A small-molecule ligand and the protein it binds are described below.
Small molecule (SMILES): OC[C@H]1O[C@H](O)[C@@H](O)[C@@H](O)[C@@H]1O

Binding-site contacts:
Ligand atom O2 contacts residue SER92 of chain 1.A at 3.2 Å.
Ligand atom O5 contacts residue TRP93 of chain 1.A at 2.1 Å.
Ligand atom O5 contacts residue ARG118 of chain 1.A at 3.4 Å (salt-bridge).
Ligand atom O2 contacts residue TRP93 of chain 1.A at 3.3 Å (h-bond).
Ligand atom C1 contacts residue ARG118 of chain 1.A at 4.3 Å.
Ligand atom C5 contacts residue TRP93 of chain 1.A at 3.5 Å (hydrophobic).
Ligand atom O6 contacts residue ARG118 of chain 1.A at 3.0 Å (salt-bridge).
Ligand atom C6 contacts residue ARG118 of chain 1.A at 3.7 Å.
Ligand atom C5 contacts residue ARG118 of chain 1.A at 4.2 Å.
Ligand atom O2 contacts residue ASP91 of chain 1.A at 3.9 Å.
Ligand atom O3 contacts residue TRP93 of chain 1.A at 4.5 Å.
Ligand atom C4 contacts residue TRP93 of chain 1.A at 4.3 Å (hydrophobic).
Ligand atom C3 contacts residue TRP93 of chain 1.A at 4.0 Å (hydrophobic).
Ligand atom C2 contacts residue TRP93 of chain 1.A at 2.8 Å (hydrophobic).
Ligand atom C6 contacts residue TRP93 of chain 1.A at 3.9 Å (hydrophobic).
Ligand atom O3 contacts residue SER92 of chain 1.A at 4.0 Å.
Ligand atom C1 contacts residue TRP93 of chain 1.A at 1.5 Å (hydrophobic).

Sequence of chain 1.A:
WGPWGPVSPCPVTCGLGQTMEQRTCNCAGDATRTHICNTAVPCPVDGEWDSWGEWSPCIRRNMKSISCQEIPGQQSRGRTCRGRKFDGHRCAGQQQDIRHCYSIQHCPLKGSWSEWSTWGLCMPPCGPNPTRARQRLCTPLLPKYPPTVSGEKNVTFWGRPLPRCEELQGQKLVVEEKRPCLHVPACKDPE